Binding-site contacts:
Ligand atom CD1 contacts residue LEU82 of chain 1.B at 3.8 Å (hydrophobic).
Ligand atom N contacts residue VAL79 of chain 1.B at 4.1 Å.
Ligand atom CG1 contacts residue GLU245 of chain 1.B at 3.3 Å.
Ligand atom CA contacts residue GLU245 of chain 1.B at 3.6 Å.
Ligand atom CB contacts residue LEU75 of chain 1.B at 3.6 Å (hydrophobic).
Ligand atom O contacts residue ILE61 of chain 1.B at 4.2 Å.
Ligand atom CD1 contacts residue GLU245 of chain 1.B at 3.7 Å.
Ligand atom CG contacts residue LEU82 of chain 1.B at 4.2 Å (hydrophobic).
Ligand atom CD2 contacts residue ILE61 of chain 1.B at 3.7 Å (hydrophobic).
Ligand atom N contacts residue GLU245 of chain 1.B at 3.9 Å.
Ligand atom CD1 contacts residue VAL79 of chain 1.B at 3.9 Å (hydrophobic).
Ligand atom CA contacts residue GLU245 of chain 1.B at 3.8 Å.
Ligand atom CD1 contacts residue GLN78 of chain 1.B at 3.7 Å.
Ligand atom CG2 contacts residue LEU242 of chain 1.B at 3.8 Å (hydrophobic).
Ligand atom CA contacts residue VAL79 of chain 1.B at 3.9 Å (hydrophobic).
Ligand atom N contacts residue ILE61 of chain 1.B at 4.2 Å.
Ligand atom CB contacts residue GLU245 of chain 1.B at 3.4 Å.
Ligand atom O contacts residue LYS65 of chain 1.B at 3.0 Å (salt-bridge).
Ligand atom O contacts residue LEU75 of chain 1.B at 3.9 Å.
Ligand atom CD1 contacts residue ASP241 of chain 1.B at 3.8 Å.
Ligand atom CG contacts residue LYS65 of chain 1.B at 4.2 Å.
Ligand atom CA contacts residue LYS65 of chain 1.B at 4.2 Å.
Ligand atom N contacts residue GLU245 of chain 1.B at 2.8 Å (salt-bridge).
Ligand atom CB contacts residue VAL79 of chain 1.B at 4.0 Å (hydrophobic).
Ligand atom CB contacts residue LYS65 of chain 1.B at 3.6 Å.
Ligand atom C contacts residue LYS65 of chain 1.B at 3.5 Å.
Ligand atom CG contacts residue ILE61 of chain 1.B at 4.0 Å (hydrophobic).
Ligand atom CB contacts residue ILE61 of chain 1.B at 4.1 Å (hydrophobic).
Ligand atom CD1 contacts residue ILE61 of chain 1.B at 3.6 Å (hydrophobic).
Ligand atom CB contacts residue LEU242 of chain 1.B at 4.0 Å (hydrophobic).
Ligand atom CD2 contacts residue GLN78 of chain 1.B at 4.0 Å.
Ligand atom CD1 contacts residue LEU242 of chain 1.B at 4.2 Å (hydrophobic).
Ligand atom C contacts residue ILE61 of chain 1.B at 4.2 Å (hydrophobic).
Ligand atom CA contacts residue LYS65 of chain 1.B at 3.5 Å.
Ligand atom CD2 contacts residue LEU82 of chain 1.B at 3.9 Å (hydrophobic).
Ligand atom N contacts residue LYS65 of chain 1.B at 3.8 Å.
Ligand atom CD1 contacts residue LEU242 of chain 1.B at 3.7 Å (hydrophobic).
Ligand atom CD2 contacts residue LYS65 of chain 1.B at 3.8 Å.
Ligand atom C contacts residue GLU245 of chain 1.B at 3.7 Å.
Ligand atom N contacts residue GLU245 of chain 1.B at 3.5 Å (salt-bridge).

A protein and the small-molecule ligand that binds it are described below.
Small molecule (SMILES): CC[C@H](C)[C@H](NC(=O)[C@H](C)N)C(=O)N[C@@H](C)C(=O)N[C@@H](C)C(=O)N[C@@H](C)C(=O)N[C@@H](CC(C)C)C(=O)N[C@@H](CC(C)C)C(=O)N[C@@H](C)C(=O)N[C@H](C=O)CC(=O)O

Sequence of chain 1.B:
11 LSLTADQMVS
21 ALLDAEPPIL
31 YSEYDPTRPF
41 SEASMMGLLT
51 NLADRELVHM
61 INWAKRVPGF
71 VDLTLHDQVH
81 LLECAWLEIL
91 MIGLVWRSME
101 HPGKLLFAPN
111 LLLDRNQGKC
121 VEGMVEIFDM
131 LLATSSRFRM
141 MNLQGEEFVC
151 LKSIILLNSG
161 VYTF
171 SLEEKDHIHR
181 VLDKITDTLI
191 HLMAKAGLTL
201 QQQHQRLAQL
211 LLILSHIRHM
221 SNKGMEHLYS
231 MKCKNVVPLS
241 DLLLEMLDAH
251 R